Sequence of chain 1.B:
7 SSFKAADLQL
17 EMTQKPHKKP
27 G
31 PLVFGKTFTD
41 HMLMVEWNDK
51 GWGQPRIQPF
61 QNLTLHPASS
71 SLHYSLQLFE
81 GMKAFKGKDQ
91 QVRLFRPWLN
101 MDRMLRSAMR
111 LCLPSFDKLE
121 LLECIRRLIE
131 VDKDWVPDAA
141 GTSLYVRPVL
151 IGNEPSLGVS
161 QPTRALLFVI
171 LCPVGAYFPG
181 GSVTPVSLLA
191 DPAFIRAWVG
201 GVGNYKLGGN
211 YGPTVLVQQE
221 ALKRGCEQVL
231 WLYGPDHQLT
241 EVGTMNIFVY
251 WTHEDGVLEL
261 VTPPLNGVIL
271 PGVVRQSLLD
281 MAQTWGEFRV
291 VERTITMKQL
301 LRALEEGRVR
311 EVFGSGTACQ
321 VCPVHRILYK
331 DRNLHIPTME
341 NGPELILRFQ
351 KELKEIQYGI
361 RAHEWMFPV

Sequence of chain 1.A:
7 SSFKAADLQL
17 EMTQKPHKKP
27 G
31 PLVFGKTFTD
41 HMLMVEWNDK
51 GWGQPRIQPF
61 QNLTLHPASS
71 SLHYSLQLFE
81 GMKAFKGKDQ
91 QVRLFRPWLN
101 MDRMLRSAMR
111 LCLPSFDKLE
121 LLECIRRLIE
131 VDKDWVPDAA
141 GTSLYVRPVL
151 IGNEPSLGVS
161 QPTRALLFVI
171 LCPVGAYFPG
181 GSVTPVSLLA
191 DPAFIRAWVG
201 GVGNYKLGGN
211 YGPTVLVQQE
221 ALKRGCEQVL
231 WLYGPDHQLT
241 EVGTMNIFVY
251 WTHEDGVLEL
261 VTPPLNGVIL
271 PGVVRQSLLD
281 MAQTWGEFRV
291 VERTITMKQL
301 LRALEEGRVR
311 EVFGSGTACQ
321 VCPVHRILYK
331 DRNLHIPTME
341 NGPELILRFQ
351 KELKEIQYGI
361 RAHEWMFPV

The protein below binds the small molecule below.
Small molecule (SMILES): Cc1c(C(=O)O)sc2ncn(C)c(=O)c12

Binding-site contacts:
Ligand atom O14 contacts residue LEU157 of chain 1.B at 4.2 Å.
Ligand atom O11 contacts residue PHE34 of chain 1.A at 4.0 Å.
Ligand atom N8 contacts residue ALA318 of chain 1.A at 3.6 Å.
Ligand atom C1 contacts residue TYR145 of chain 1.A at 3.5 Å (hydrophobic).
Ligand atom O11 contacts residue LYS83 of chain 1.A at 3.1 Å (salt-bridge).
Ligand atom S4 contacts residue PHE34 of chain 1.A at 3.5 Å.
Ligand atom N6 contacts residue TYR177 of chain 1.A at 3.7 Å.
Ligand atom C1 contacts residue PHE34 of chain 1.A at 3.1 Å (hydrophobic).
Ligand atom S4 contacts residue ALA318 of chain 1.A at 4.2 Å.
Ligand atom C9 contacts residue ALA176 of chain 1.A at 4.1 Å (hydrophobic).
Ligand atom C10 contacts residue PHE34 of chain 1.A at 3.7 Å (hydrophobic).
Ligand atom C12 contacts residue PHE34 of chain 1.A at 3.4 Å (hydrophobic).
Ligand atom O15 contacts residue TYR145 of chain 1.A at 4.2 Å.
Ligand atom C9 contacts residue ALA318 of chain 1.A at 3.7 Å (hydrophobic).
Ligand atom C12 contacts residue ALA318 of chain 1.A at 3.5 Å (hydrophobic).
Ligand atom C9 contacts residue LYS83 of chain 1.A at 4.2 Å.
Ligand atom O14 contacts residue EDO1 of chain 1.F at 3.2 Å (h-bond).
Ligand atom O15 contacts residue PHE34 of chain 1.A at 3.9 Å.
Ligand atom C9 contacts residue TYR177 of chain 1.A at 3.7 Å (hydrophobic).
Ligand atom C3 contacts residue ALA318 of chain 1.A at 3.7 Å (hydrophobic).
Ligand atom O11 contacts residue ALA318 of chain 1.A at 3.3 Å (h-bond).
Ligand atom C10 contacts residue ALA318 of chain 1.A at 3.5 Å (hydrophobic).
Ligand atom N8 contacts residue TYR177 of chain 1.A at 3.8 Å.
Ligand atom C5 contacts residue PHE34 of chain 1.A at 3.5 Å (hydrophobic).
Ligand atom C13 contacts residue PHE34 of chain 1.A at 3.3 Å (hydrophobic).
Ligand atom C2 contacts residue PHE34 of chain 1.A at 3.3 Å (hydrophobic).
Ligand atom C2 contacts residue ALA318 of chain 1.A at 3.3 Å (hydrophobic).
Ligand atom C9 contacts residue GLY175 of chain 1.A at 3.2 Å.
Ligand atom C5 contacts residue ALA318 of chain 1.A at 3.9 Å (hydrophobic).
Ligand atom C13 contacts residue EDO1 of chain 1.F at 3.3 Å.
Ligand atom C10 contacts residue LYS83 of chain 1.A at 4.1 Å.
Ligand atom O11 contacts residue VAL174 of chain 1.A at 3.9 Å.
Ligand atom C3 contacts residue PHE34 of chain 1.A at 3.3 Å (hydrophobic).
Ligand atom N6 contacts residue PHE34 of chain 1.A at 3.7 Å.
Ligand atom O15 contacts residue EDO1 of chain 1.G at 3.9 Å.
Ligand atom O15 contacts residue EDO1 of chain 1.F at 2.7 Å (h-bond).
Ligand atom C7 contacts residue TYR177 of chain 1.A at 3.4 Å (hydrophobic).
Ligand atom C7 contacts residue PHE34 of chain 1.A at 4.0 Å (hydrophobic).
Ligand atom C1 contacts residue ALA318 of chain 1.A at 3.6 Å (hydrophobic).
Ligand atom O14 contacts residue PHE34 of chain 1.A at 3.1 Å.